This small molecule binds to this protein.
Small molecule (SMILES): O=S(=O)(O)c1cccc2cccc(Nc3ccccc3)c12

Sequence of chain 1.Z:
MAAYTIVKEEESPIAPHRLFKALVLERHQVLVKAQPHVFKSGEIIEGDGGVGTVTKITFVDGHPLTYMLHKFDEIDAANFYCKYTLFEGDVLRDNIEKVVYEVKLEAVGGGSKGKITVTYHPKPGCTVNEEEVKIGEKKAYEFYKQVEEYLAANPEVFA

Binding-site contacts:
Ligand atom C12 contacts residue LYS37 of chain 1.Z at 3.3 Å.
Ligand atom C6 contacts residue LYS37 of chain 1.Z at 3.9 Å.
Ligand atom C2 contacts residue PHE162 of chain 1.Z at 4.0 Å (hydrophobic).
Ligand atom C9 contacts residue TYR154 of chain 1.Z at 3.5 Å (hydrophobic).
Ligand atom C10 contacts residue LYS37 of chain 1.Z at 3.5 Å.
Ligand atom C7 contacts residue TYR154 of chain 1.Z at 4.0 Å (hydrophobic).
Ligand atom O2 contacts residue TYR154 of chain 1.Z at 2.7 Å (h-bond).
Ligand atom O1 contacts residue LYS37 of chain 1.Z at 3.3 Å (salt-bridge).
Ligand atom C5 contacts residue TYR154 of chain 1.Z at 3.5 Å (hydrophobic).
Ligand atom C7 contacts residue ALA38 of chain 1.Z at 3.8 Å (hydrophobic).
Ligand atom C8 contacts residue LYS37 of chain 1.Z at 3.7 Å.
Ligand atom C3 contacts residue TYR154 of chain 1.Z at 4.1 Å (hydrophobic).
Ligand atom C4 contacts residue VAL34 of chain 1.Z at 3.9 Å (hydrophobic).
Ligand atom S contacts residue TYR154 of chain 1.Z at 3.4 Å (h-bond).
Ligand atom C5 contacts residue LYS37 of chain 1.Z at 3.8 Å.
Ligand atom N contacts residue TYR154 of chain 1.Z at 3.9 Å.
Ligand atom N contacts residue LYS37 of chain 1.Z at 3.4 Å (salt-bridge).
Ligand atom C3 contacts residue VAL161 of chain 1.Z at 4.2 Å (hydrophobic).
Ligand atom O2 contacts residue LYS37 of chain 1.Z at 4.2 Å.
Ligand atom C2 contacts residue LYS37 of chain 1.Z at 3.7 Å.
Ligand atom C3 contacts residue VAL34 of chain 1.Z at 4.1 Å (hydrophobic).
Ligand atom C9 contacts residue LYS37 of chain 1.Z at 3.6 Å.
Ligand atom C1 contacts residue TYR154 of chain 1.Z at 3.5 Å (hydrophobic).
Ligand atom O3 contacts residue TYR154 of chain 1.Z at 3.5 Å (h-bond).
Ligand atom C8 contacts residue TYR154 of chain 1.Z at 3.8 Å (hydrophobic).
Ligand atom C1 contacts residue LYS37 of chain 1.Z at 3.3 Å.
Ligand atom C6 contacts residue ALA38 of chain 1.Z at 4.1 Å (hydrophobic).
Ligand atom C4 contacts residue TYR154 of chain 1.Z at 3.7 Å (hydrophobic).
Ligand atom C2 contacts residue VAL161 of chain 1.Z at 3.9 Å (hydrophobic).
Ligand atom C13 contacts residue LYS37 of chain 1.Z at 3.9 Å.
Ligand atom S contacts residue LYS37 of chain 1.Z at 4.3 Å.
Ligand atom C10 contacts residue TYR154 of chain 1.Z at 3.4 Å (hydrophobic).
Ligand atom C6 contacts residue TYR154 of chain 1.Z at 3.8 Å (hydrophobic).
Ligand atom C16 contacts residue LYS37 of chain 1.Z at 3.6 Å.
Ligand atom C7 contacts residue LYS37 of chain 1.Z at 3.7 Å.
Ligand atom C2 contacts residue TYR154 of chain 1.Z at 3.9 Å (hydrophobic).
Ligand atom C11 contacts residue LYS37 of chain 1.Z at 3.3 Å.
Ligand atom C15 contacts residue LYS37 of chain 1.Z at 4.2 Å.
Ligand atom C3 contacts residue PHE162 of chain 1.Z at 3.8 Å (hydrophobic).
Ligand atom C16 contacts residue VAL161 of chain 1.Z at 4.2 Å (hydrophobic).